Binding-site contacts:
Ligand atom C5 contacts residue NAG1 of chain 3.X at 4.4 Å.
Ligand atom C2 contacts residue VAL31 of chain 3.D at 4.0 Å (hydrophobic).
Ligand atom C3 contacts residue NAG1 of chain 3.X at 3.7 Å.
Ligand atom C1 contacts residue ASN69 of chain 3.D at 2.7 Å.
Ligand atom C6 contacts residue ASN69 of chain 3.D at 4.4 Å.
Ligand atom O1 contacts residue MET33 of chain 3.D at 3.9 Å.
Ligand atom C1 contacts residue VAL31 of chain 3.D at 4.3 Å (hydrophobic).
Ligand atom O1 contacts residue ASN69 of chain 3.D at 2.1 Å (h-bond).
Ligand atom O7 contacts residue ASN69 of chain 3.D at 3.8 Å.
Ligand atom C3 contacts residue VAL31 of chain 3.D at 3.0 Å (hydrophobic).
Ligand atom C7 contacts residue ASN69 of chain 3.D at 3.8 Å.
Ligand atom C8 contacts residue ARG57 of chain 3.D at 4.2 Å.
Ligand atom O3 contacts residue VAL31 of chain 3.D at 3.6 Å.
Ligand atom O1 contacts residue SER70 of chain 3.D at 4.2 Å.
Ligand atom C6 contacts residue MET33 of chain 3.D at 3.5 Å (hydrophobic).
Ligand atom C2 contacts residue ASN69 of chain 3.D at 4.2 Å.
Ligand atom O6 contacts residue NAG1 of chain 3.X at 3.0 Å.
Ligand atom N2 contacts residue ASN69 of chain 3.D at 4.3 Å.
Ligand atom O3 contacts residue NAG1 of chain 3.X at 2.6 Å (h-bond).
Ligand atom O5 contacts residue MET33 of chain 3.D at 4.2 Å.
Ligand atom C7 contacts residue SER70 of chain 3.D at 4.4 Å.
Ligand atom C8 contacts residue SER70 of chain 3.D at 3.7 Å.
Ligand atom O4 contacts residue NAG1 of chain 3.X at 3.0 Å.
Ligand atom O1 contacts residue VAL31 of chain 3.D at 3.4 Å (h-bond).
Ligand atom O5 contacts residue ASN69 of chain 3.D at 2.8 Å (h-bond).
Ligand atom C5 contacts residue MET33 of chain 3.D at 3.7 Å (hydrophobic).
Ligand atom C5 contacts residue VAL31 of chain 3.D at 4.2 Å (hydrophobic).
Ligand atom C6 contacts residue LEU24 of chain 3.D at 4.5 Å (hydrophobic).
Ligand atom C4 contacts residue VAL31 of chain 3.D at 3.8 Å (hydrophobic).
Ligand atom N2 contacts residue VAL31 of chain 3.D at 4.0 Å.
Ligand atom C6 contacts residue NAG1 of chain 3.X at 4.3 Å.
Ligand atom O4 contacts residue VAL31 of chain 3.D at 3.3 Å.
Ligand atom C5 contacts residue ASN69 of chain 3.D at 3.7 Å.
Ligand atom C4 contacts residue NAG1 of chain 3.X at 3.2 Å.
Ligand atom C8 contacts residue ASN69 of chain 3.D at 3.4 Å.

Sequence of chain 3.D:
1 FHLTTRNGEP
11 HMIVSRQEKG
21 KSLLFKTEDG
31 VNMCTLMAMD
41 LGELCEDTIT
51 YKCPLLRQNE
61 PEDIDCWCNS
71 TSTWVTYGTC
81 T

This protein binds this small molecule.
Small molecule (SMILES): CC(=O)N[C@@H]1[C@@H](O)[C@H](O)[C@@H](CO)O[C@H]1O